Binding-site contacts:
Ligand atom C7 contacts residue ARG589 of chain 1.B at 3.7 Å.
Ligand atom N2 contacts residue ASN604 of chain 1.B at 2.4 Å (h-bond).
Ligand atom O7 contacts residue ASN604 of chain 1.B at 4.0 Å.
Ligand atom C2 contacts residue ARG589 of chain 1.B at 4.3 Å.
Ligand atom O7 contacts residue ARG589 of chain 1.B at 3.2 Å.
Ligand atom C8 contacts residue PHE588 of chain 1.B at 3.6 Å (hydrophobic).
Ligand atom O6 contacts residue ASN604 of chain 1.B at 4.4 Å.
Ligand atom C8 contacts residue ARG589 of chain 1.B at 4.3 Å.
Ligand atom C8 contacts residue ASN604 of chain 1.B at 3.4 Å.
Ligand atom O5 contacts residue ASN604 of chain 1.B at 2.3 Å (h-bond).
Ligand atom C7 contacts residue ASN604 of chain 1.B at 3.1 Å.
Ligand atom C4 contacts residue ASN604 of chain 1.B at 4.2 Å.
Ligand atom C3 contacts residue ASN604 of chain 1.B at 3.9 Å.
Ligand atom N2 contacts residue ARG589 of chain 1.B at 4.2 Å.
Ligand atom C7 contacts residue PHE588 of chain 1.B at 4.4 Å (hydrophobic).
Ligand atom C5 contacts residue ASN604 of chain 1.B at 3.6 Å.
Ligand atom C2 contacts residue ASN604 of chain 1.B at 2.5 Å.
Ligand atom C1 contacts residue ASN604 of chain 1.B at 1.4 Å.
Ligand atom C8 contacts residue THR587 of chain 1.B at 3.7 Å.

Sequence of chain 1.B:
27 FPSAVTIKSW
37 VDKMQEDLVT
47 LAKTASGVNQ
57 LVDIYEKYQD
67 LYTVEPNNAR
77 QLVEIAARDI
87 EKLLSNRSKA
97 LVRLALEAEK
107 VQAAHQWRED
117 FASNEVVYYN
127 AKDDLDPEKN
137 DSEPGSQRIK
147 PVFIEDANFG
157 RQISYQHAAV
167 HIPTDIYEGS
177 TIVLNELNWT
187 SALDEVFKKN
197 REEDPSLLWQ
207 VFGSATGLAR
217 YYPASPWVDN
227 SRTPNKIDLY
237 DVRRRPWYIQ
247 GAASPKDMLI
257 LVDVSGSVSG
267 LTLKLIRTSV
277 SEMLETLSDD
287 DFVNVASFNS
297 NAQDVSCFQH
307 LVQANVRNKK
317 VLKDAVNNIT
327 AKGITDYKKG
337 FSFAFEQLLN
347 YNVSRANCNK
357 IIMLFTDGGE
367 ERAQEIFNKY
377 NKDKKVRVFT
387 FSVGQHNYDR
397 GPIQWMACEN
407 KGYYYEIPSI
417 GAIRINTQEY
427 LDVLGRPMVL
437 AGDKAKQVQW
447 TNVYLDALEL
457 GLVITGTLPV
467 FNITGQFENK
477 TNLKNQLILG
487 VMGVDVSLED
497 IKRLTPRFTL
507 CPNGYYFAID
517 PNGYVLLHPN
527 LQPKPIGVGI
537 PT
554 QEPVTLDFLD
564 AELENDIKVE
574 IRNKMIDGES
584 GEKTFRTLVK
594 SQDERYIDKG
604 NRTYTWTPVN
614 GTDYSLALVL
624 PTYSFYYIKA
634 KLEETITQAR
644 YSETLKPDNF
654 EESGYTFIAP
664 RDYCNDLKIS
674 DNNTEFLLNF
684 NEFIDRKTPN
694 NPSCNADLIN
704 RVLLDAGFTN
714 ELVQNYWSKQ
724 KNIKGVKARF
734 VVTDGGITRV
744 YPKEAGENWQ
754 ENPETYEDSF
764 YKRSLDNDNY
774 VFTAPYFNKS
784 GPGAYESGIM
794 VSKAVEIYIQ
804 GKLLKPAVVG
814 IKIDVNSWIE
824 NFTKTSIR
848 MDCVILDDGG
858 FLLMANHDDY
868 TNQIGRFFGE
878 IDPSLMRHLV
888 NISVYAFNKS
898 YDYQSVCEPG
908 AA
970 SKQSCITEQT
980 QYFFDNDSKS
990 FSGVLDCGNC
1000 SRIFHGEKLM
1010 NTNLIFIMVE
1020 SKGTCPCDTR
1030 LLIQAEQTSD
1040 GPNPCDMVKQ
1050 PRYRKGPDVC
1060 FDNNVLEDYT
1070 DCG

The protein below binds the small molecule below.
Small molecule (SMILES): CC(=O)N[C@@H]1[C@@H](O)[C@H](O)[C@@H](CO)O[C@H]1O